Binding-site contacts:
Ligand atom N2 contacts residue GLU281 of chain 1.B at 3.0 Å (salt-bridge).
Ligand atom C5 contacts residue ASN282 of chain 1.B at 3.7 Å.
Ligand atom O5 contacts residue ASN282 of chain 1.B at 2.4 Å (h-bond).
Ligand atom C8 contacts residue GLU281 of chain 1.B at 4.1 Å.
Ligand atom C7 contacts residue GLU281 of chain 1.B at 4.0 Å.
Ligand atom C2 contacts residue ASN282 of chain 1.B at 2.5 Å.
Ligand atom O7 contacts residue ASN282 of chain 1.B at 4.2 Å.
Ligand atom N2 contacts residue ASN282 of chain 1.B at 2.9 Å (h-bond).
Ligand atom C7 contacts residue ASN282 of chain 1.B at 3.8 Å.
Ligand atom C8 contacts residue ASN280 of chain 1.B at 4.0 Å.
Ligand atom C4 contacts residue ASN282 of chain 1.B at 4.2 Å.
Ligand atom C1 contacts residue ASN282 of chain 1.B at 1.4 Å.
Ligand atom C3 contacts residue ASN282 of chain 1.B at 3.8 Å.
Ligand atom C3 contacts residue GLU281 of chain 1.B at 3.7 Å.
Ligand atom C2 contacts residue GLU281 of chain 1.B at 3.7 Å.
Ligand atom O3 contacts residue GLU281 of chain 1.B at 4.4 Å.
Ligand atom C1 contacts residue GLU281 of chain 1.B at 3.8 Å.

Sequence of chain 1.B:
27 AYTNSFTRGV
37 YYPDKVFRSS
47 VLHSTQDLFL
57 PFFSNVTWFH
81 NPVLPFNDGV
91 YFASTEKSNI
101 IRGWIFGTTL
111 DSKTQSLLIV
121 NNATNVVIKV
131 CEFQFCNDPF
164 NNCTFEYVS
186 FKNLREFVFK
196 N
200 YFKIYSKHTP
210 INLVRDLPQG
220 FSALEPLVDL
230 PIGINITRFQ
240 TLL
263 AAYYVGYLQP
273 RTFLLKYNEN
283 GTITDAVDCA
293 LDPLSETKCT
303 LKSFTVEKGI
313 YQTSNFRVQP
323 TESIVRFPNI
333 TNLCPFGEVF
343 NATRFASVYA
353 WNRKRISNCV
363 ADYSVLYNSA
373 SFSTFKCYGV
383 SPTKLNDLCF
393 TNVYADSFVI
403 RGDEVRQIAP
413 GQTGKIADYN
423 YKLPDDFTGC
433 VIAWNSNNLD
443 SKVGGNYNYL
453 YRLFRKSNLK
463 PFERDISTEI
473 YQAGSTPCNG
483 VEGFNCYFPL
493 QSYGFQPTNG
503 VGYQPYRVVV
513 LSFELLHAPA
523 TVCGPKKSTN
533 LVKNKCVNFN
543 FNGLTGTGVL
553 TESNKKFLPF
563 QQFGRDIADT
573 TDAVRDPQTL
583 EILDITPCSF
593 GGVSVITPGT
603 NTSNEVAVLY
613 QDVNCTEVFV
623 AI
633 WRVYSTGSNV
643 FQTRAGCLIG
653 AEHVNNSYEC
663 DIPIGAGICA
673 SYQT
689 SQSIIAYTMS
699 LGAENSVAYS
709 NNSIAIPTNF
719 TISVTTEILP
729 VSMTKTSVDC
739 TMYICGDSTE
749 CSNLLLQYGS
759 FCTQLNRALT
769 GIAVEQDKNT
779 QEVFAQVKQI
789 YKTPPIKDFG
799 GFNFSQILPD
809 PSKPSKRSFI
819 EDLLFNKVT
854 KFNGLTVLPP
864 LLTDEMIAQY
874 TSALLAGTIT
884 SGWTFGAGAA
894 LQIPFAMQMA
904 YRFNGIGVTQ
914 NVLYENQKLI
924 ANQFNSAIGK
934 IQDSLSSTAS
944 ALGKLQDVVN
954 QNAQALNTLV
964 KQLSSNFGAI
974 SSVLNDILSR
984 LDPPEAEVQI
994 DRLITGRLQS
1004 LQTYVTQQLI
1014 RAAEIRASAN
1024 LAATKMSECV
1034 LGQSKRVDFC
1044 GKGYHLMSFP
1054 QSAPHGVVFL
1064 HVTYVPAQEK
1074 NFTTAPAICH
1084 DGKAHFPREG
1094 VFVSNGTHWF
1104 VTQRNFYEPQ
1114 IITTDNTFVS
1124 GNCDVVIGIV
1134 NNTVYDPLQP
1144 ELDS

This small molecule binds to this protein.
Small molecule (SMILES): CC(=O)N[C@@H]1[C@@H](O)[C@H](O)[C@@H](CO)O[C@H]1O